A protein and the small-molecule ligand that binds it are described below.
Small molecule (SMILES): CC(=O)N[C@@H]1[C@@H](O)[C@H](O)[C@@H](CO)O[C@H]1O

Binding-site contacts:
Ligand atom O5 contacts residue ASN87 of chain 41.B at 2.3 Å (h-bond).
Ligand atom O4 contacts residue LEU151 of chain 41.B at 3.7 Å.
Ligand atom O6 contacts residue LEU151 of chain 41.B at 3.4 Å.
Ligand atom C3 contacts residue ASN87 of chain 41.B at 3.7 Å.
Ligand atom C5 contacts residue LEU151 of chain 41.B at 4.1 Å (hydrophobic).
Ligand atom C6 contacts residue LEU151 of chain 41.B at 3.8 Å (hydrophobic).
Ligand atom O7 contacts residue ASP85 of chain 41.B at 4.3 Å.
Ligand atom C4 contacts residue LEU151 of chain 41.B at 4.4 Å (hydrophobic).
Ligand atom C1 contacts residue ASN87 of chain 41.B at 1.4 Å.
Ligand atom O5 contacts residue SER79 of chain 41.B at 4.4 Å.
Ligand atom O5 contacts residue SER89 of chain 41.B at 4.1 Å.
Ligand atom C5 contacts residue ASN87 of chain 41.B at 3.7 Å.
Ligand atom O7 contacts residue ASN87 of chain 41.B at 3.9 Å.
Ligand atom C2 contacts residue ASN87 of chain 41.B at 2.4 Å.
Ligand atom C7 contacts residue ASN87 of chain 41.B at 3.6 Å.
Ligand atom C1 contacts residue SER89 of chain 41.B at 4.5 Å.
Ligand atom N2 contacts residue ASN87 of chain 41.B at 2.9 Å (h-bond).
Ligand atom C5 contacts residue SER89 of chain 41.B at 4.3 Å.
Ligand atom C4 contacts residue ASN87 of chain 41.B at 4.2 Å.

Sequence of chain 41.B:
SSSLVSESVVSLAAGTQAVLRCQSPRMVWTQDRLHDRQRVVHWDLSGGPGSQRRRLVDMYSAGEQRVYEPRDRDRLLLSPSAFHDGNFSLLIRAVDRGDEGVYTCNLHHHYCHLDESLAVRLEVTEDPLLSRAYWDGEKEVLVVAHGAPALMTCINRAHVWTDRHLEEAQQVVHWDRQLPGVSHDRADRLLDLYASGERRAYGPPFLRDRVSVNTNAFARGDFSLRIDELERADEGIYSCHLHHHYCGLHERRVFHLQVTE